Sequence of chain 1.A:
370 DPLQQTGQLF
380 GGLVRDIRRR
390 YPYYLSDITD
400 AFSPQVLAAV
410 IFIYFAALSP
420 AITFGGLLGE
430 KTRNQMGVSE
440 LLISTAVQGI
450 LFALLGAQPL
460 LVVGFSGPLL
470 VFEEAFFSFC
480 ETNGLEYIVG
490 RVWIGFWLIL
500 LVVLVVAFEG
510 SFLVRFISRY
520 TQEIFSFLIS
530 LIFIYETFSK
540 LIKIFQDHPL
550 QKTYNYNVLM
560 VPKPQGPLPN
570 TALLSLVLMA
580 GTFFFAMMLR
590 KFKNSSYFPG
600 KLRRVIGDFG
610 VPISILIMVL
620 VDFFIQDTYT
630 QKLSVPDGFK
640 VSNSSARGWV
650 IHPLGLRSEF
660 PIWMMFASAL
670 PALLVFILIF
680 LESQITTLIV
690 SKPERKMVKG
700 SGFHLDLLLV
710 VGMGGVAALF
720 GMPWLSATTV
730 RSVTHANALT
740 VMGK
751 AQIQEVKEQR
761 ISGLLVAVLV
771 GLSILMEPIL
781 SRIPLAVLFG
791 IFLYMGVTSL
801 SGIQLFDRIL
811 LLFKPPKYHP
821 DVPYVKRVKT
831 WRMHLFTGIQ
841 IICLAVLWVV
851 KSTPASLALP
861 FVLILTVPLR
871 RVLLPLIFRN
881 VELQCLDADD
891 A

This small molecule binds to this protein.
Small molecule (SMILES): CC(C)CCC[C@@H](C)[C@H]1CC[C@H]2[C@@H]3CC=C4C[C@@H](OC(=O)CCC(=O)O)CC[C@]4(C)[C@H]3CC[C@]12C

Binding-site contacts:
Ligand atom OAF contacts residue TRP648 of chain 1.A at 4.3 Å.
Ligand atom CAU contacts residue PHE638 of chain 1.A at 3.9 Å (hydrophobic).
Ligand atom CAJ contacts residue ILE449 of chain 1.A at 4.0 Å (hydrophobic).
Ligand atom CBC contacts residue TRP648 of chain 1.A at 3.6 Å (hydrophobic).
Ligand atom CBF contacts residue PHE638 of chain 1.A at 4.2 Å (hydrophobic).
Ligand atom CAM contacts residue LYS639 of chain 1.A at 4.0 Å.
Ligand atom CBC contacts residue PHE638 of chain 1.A at 3.8 Å (hydrophobic).
Ligand atom CAL contacts residue LYS639 of chain 1.A at 3.9 Å.
Ligand atom CAJ contacts residue VAL768 of chain 1.A at 3.7 Å (hydrophobic).
Ligand atom CAK contacts residue ILE442 of chain 1.A at 4.1 Å (hydrophobic).
Ligand atom OAW contacts residue TRP648 of chain 1.A at 3.2 Å (h-bond).
Ligand atom CAS contacts residue PHE638 of chain 1.A at 4.1 Å (hydrophobic).
Ligand atom CAN contacts residue VAL768 of chain 1.A at 4.0 Å (hydrophobic).
Ligand atom CAQ contacts residue ILE442 of chain 1.A at 4.0 Å (hydrophobic).
Ligand atom CAC contacts residue PHE638 of chain 1.A at 4.2 Å (hydrophobic).
Ligand atom OAW contacts residue PHE638 of chain 1.A at 4.4 Å.
Ligand atom CAC contacts residue GLY771 of chain 1.A at 3.8 Å.
Ligand atom CAC contacts residue LEU772 of chain 1.A at 3.7 Å (hydrophobic).
Ligand atom CAI contacts residue TRP648 of chain 1.A at 4.4 Å (hydrophobic).
Ligand atom CAT contacts residue PHE638 of chain 1.A at 3.8 Å (hydrophobic).
Ligand atom CAO contacts residue ILE449 of chain 1.A at 4.2 Å (hydrophobic).
Ligand atom CAO contacts residue GLY771 of chain 1.A at 4.3 Å.
Ligand atom CAX contacts residue TRP648 of chain 1.A at 4.3 Å (hydrophobic).
Ligand atom CAQ contacts residue VAL446 of chain 1.A at 3.9 Å (hydrophobic).
Ligand atom CAX contacts residue LYS639 of chain 1.A at 3.6 Å.
Ligand atom CAA contacts residue VAL768 of chain 1.A at 3.6 Å (hydrophobic).
Ligand atom CAY contacts residue TRP648 of chain 1.A at 4.3 Å (hydrophobic).
Ligand atom CAJ contacts residue LEU772 of chain 1.A at 4.4 Å (hydrophobic).
Ligand atom OAH contacts residue LYS639 of chain 1.A at 2.8 Å (salt-bridge).
Ligand atom CAR contacts residue PHE638 of chain 1.A at 4.1 Å (hydrophobic).
Ligand atom CAA contacts residue ILE449 of chain 1.A at 4.0 Å (hydrophobic).
Ligand atom CAP contacts residue VAL446 of chain 1.A at 4.1 Å (hydrophobic).
Ligand atom CAB contacts residue ILE449 of chain 1.A at 4.4 Å (hydrophobic).
Ligand atom OAH contacts residue TRP648 of chain 1.A at 3.7 Å.
Ligand atom CAV contacts residue TRP648 of chain 1.A at 3.8 Å (hydrophobic).